Sequence of chain 42.C:
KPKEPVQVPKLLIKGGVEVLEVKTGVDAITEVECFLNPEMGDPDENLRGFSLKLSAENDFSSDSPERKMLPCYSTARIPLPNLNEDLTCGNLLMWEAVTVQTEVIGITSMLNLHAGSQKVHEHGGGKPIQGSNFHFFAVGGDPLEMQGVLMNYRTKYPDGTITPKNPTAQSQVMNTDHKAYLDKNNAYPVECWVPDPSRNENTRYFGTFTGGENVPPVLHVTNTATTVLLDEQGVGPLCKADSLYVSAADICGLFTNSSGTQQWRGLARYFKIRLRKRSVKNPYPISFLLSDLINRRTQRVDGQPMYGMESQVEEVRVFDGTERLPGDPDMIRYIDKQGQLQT

Binding-site contacts:
Ligand atom O9 contacts residue GLN278 of chain 42.B at 4.0 Å.
Ligand atom C11 contacts residue THR276 of chain 42.B at 3.3 Å.
Ligand atom O8 contacts residue ASN272 of chain 42.B at 3.5 Å (h-bond).
Ligand atom C11 contacts residue LEU62 of chain 42.B at 4.1 Å (hydrophobic).
Ligand atom C11 contacts residue ASN272 of chain 42.B at 3.6 Å.
Ligand atom O8 contacts residue GLN278 of chain 42.B at 3.5 Å (h-bond).
Ligand atom O1B contacts residue ASN272 of chain 42.B at 3.4 Å (h-bond).
Ligand atom O1B contacts residue THR276 of chain 42.B at 3.7 Å.
Ligand atom O10 contacts residue PHE75 of chain 42.C at 3.0 Å.
Ligand atom C6 contacts residue ASN272 of chain 42.B at 3.6 Å.
Ligand atom C10 contacts residue ASN272 of chain 42.B at 4.0 Å.
Ligand atom C7 contacts residue GLN278 of chain 42.B at 3.8 Å.
Ligand atom C4 contacts residue ASN272 of chain 42.B at 4.1 Å.
Ligand atom N5 contacts residue ASN272 of chain 42.B at 3.2 Å (h-bond).
Ligand atom C10 contacts residue GLN278 of chain 42.B at 4.0 Å.
Ligand atom C11 contacts residue PHE270 of chain 42.B at 3.8 Å (hydrophobic).
Ligand atom C9 contacts residue LEU67 of chain 42.B at 4.1 Å (hydrophobic).
Ligand atom O1A contacts residue SER274 of chain 42.B at 2.6 Å (h-bond).
Ligand atom O7 contacts residue LEU62 of chain 42.B at 3.8 Å.
Ligand atom C1 contacts residue SER274 of chain 42.B at 3.7 Å.
Ligand atom C11 contacts residue SER274 of chain 42.B at 4.0 Å.
Ligand atom C11 contacts residue HIS138 of chain 42.A at 3.5 Å.
Ligand atom O1B contacts residue SER274 of chain 42.B at 4.1 Å.
Ligand atom C5 contacts residue ASN272 of chain 42.B at 4.1 Å.
Ligand atom C11 contacts residue PHE65 of chain 42.B at 3.8 Å (hydrophobic).
Ligand atom N5 contacts residue GLN278 of chain 42.B at 3.9 Å.
Ligand atom C11 contacts residue PHE75 of chain 42.C at 2.3 Å (hydrophobic).
Ligand atom C11 contacts residue GLN278 of chain 42.B at 3.5 Å.
Ligand atom C8 contacts residue GLN278 of chain 42.B at 3.6 Å.
Ligand atom C1 contacts residue ASN272 of chain 42.B at 3.8 Å.
Ligand atom O10 contacts residue LEU62 of chain 42.B at 4.0 Å.
Ligand atom C1 contacts residue LYS68 of chain 42.B at 3.6 Å.
Ligand atom O8 contacts residue LYS68 of chain 42.B at 3.4 Å.
Ligand atom C9 contacts residue LYS68 of chain 42.B at 3.8 Å.
Ligand atom O1A contacts residue LYS68 of chain 42.B at 2.9 Å.
Ligand atom O9 contacts residue LYS68 of chain 42.B at 2.9 Å (salt-bridge).
Ligand atom O1B contacts residue LYS68 of chain 42.B at 3.9 Å.
Ligand atom C9 contacts residue GLN278 of chain 42.B at 3.2 Å.
Ligand atom C10 contacts residue PHE75 of chain 42.C at 3.1 Å (hydrophobic).
Ligand atom O9 contacts residue LEU67 of chain 42.B at 3.3 Å.

Sequence of chain 42.A:
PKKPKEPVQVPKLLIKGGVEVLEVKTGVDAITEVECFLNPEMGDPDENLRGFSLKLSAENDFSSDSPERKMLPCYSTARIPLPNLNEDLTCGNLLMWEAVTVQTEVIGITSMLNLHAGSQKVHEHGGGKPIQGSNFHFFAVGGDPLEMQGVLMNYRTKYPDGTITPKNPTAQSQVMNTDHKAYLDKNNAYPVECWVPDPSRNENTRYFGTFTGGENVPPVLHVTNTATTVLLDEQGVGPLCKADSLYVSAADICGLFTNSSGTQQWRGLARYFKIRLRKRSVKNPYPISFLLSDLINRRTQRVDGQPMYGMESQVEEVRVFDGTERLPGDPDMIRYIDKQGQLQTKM

Sequence of chain 42.B:
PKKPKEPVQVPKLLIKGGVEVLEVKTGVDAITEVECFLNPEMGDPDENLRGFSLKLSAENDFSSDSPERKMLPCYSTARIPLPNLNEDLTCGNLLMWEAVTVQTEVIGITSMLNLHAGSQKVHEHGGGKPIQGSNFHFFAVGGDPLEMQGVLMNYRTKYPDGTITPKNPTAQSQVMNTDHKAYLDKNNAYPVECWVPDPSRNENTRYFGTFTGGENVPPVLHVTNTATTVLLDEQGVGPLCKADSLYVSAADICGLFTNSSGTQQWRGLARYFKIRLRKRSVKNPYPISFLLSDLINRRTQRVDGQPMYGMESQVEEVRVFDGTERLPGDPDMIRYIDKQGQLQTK

A small-molecule ligand and the protein it binds are described below.
Small molecule (SMILES): CC(=O)N[C@H]1[C@H]([C@H](O)[C@H](O)CO)O[C@@](O[C@H](CO)[C@@H](O)[C@@H]2O[C@@H](C(=O)O)C[C@H](O)[C@H]2NC(C)=O)(C(=O)O)C[C@@H]1O